Sequence of chain 1.A:
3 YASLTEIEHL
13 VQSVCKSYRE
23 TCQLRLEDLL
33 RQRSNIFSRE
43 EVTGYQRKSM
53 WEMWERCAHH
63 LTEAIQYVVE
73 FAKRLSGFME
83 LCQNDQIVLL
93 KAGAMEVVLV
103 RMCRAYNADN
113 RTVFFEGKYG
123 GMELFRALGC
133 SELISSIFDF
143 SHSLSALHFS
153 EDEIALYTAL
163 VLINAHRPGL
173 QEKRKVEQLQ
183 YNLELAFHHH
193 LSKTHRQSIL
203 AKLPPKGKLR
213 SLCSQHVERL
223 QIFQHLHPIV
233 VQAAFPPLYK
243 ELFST

Binding-site contacts:
Ligand atom CD2 contacts residue LEU244 of chain 1.A at 4.4 Å (hydrophobic).
Ligand atom OG1 contacts residue GLU243 of chain 1.A at 3.1 Å (salt-bridge).
Ligand atom CD1 contacts residue LYS93 of chain 1.A at 4.2 Å.
Ligand atom N contacts residue LEU240 of chain 1.A at 4.4 Å.
Ligand atom CD2 contacts residue LEU92 of chain 1.A at 3.9 Å (hydrophobic).
Ligand atom CG contacts residue LEU240 of chain 1.A at 4.5 Å (hydrophobic).
Ligand atom C contacts residue GLU243 of chain 1.A at 3.6 Å.
Ligand atom CD1 contacts residue ILE89 of chain 1.A at 3.7 Å (hydrophobic).
Ligand atom CG contacts residue GLN88 of chain 1.A at 4.3 Å.
Ligand atom CD2 contacts residue PHE80 of chain 1.A at 4.4 Å (hydrophobic).
Ligand atom CG contacts residue ILE89 of chain 1.A at 4.1 Å (hydrophobic).
Ligand atom CD1 contacts residue GLU243 of chain 1.A at 4.0 Å.
Ligand atom CD1 contacts residue PRO239 of chain 1.A at 3.4 Å (hydrophobic).
Ligand atom CA contacts residue GLU243 of chain 1.A at 3.6 Å.
Ligand atom CB contacts residue GLN88 of chain 1.A at 4.2 Å.
Ligand atom CG contacts residue LEU92 of chain 1.A at 4.3 Å (hydrophobic).
Ligand atom CB contacts residue VAL71 of chain 1.A at 4.0 Å (hydrophobic).
Ligand atom CB contacts residue GLU243 of chain 1.A at 3.4 Å.
Ligand atom C contacts residue LYS75 of chain 1.A at 4.3 Å.
Ligand atom CB contacts residue ILE89 of chain 1.A at 4.1 Å (hydrophobic).
Ligand atom CG contacts residue LEU244 of chain 1.A at 4.1 Å (hydrophobic).
Ligand atom CA contacts residue LYS75 of chain 1.A at 4.3 Å.
Ligand atom N contacts residue ILE89 of chain 1.A at 4.2 Å.
Ligand atom O contacts residue LYS75 of chain 1.A at 3.3 Å.
Ligand atom C contacts residue ILE89 of chain 1.A at 4.3 Å (hydrophobic).
Ligand atom CD2 contacts residue VAL71 of chain 1.A at 3.9 Å (hydrophobic).
Ligand atom O contacts residue MET81 of chain 1.A at 3.7 Å.
Ligand atom CB contacts residue LEU240 of chain 1.A at 4.1 Å (hydrophobic).
Ligand atom CD1 contacts residue GLN88 of chain 1.A at 3.7 Å.
Ligand atom CA contacts residue GLU243 of chain 1.A at 3.8 Å.
Ligand atom CD2 contacts residue LYS75 of chain 1.A at 3.5 Å.
Ligand atom N contacts residue GLU243 of chain 1.A at 2.7 Å (salt-bridge).
Ligand atom CG contacts residue GLU243 of chain 1.A at 3.6 Å.
Ligand atom CD1 contacts residue LEU92 of chain 1.A at 3.8 Å (hydrophobic).
Ligand atom CD1 contacts residue LEU240 of chain 1.A at 3.5 Å (hydrophobic).
Ligand atom C contacts residue GLU243 of chain 1.A at 3.8 Å.
Ligand atom CB contacts residue GLU243 of chain 1.A at 3.4 Å.
Ligand atom CA contacts residue ILE89 of chain 1.A at 4.4 Å (hydrophobic).
Ligand atom CD2 contacts residue LEU240 of chain 1.A at 4.4 Å (hydrophobic).
Ligand atom CD1 contacts residue LEU244 of chain 1.A at 3.8 Å (hydrophobic).

The small molecule below binds the protein below.
Small molecule (SMILES): CC(C)C[C@H](NC(=O)[C@H](CC(C)C)NC(=O)[C@H](CC(C)C)NC(=O)[C@H](CCC(N)=O)NC(=O)[C@H](CC(C)C)NC(=O)[C@H](CC(C)C)NC(=O)[C@@H](N)[C@@H](C)O)C(=O)NCC=O